Binding-site contacts:
Ligand atom C2 contacts residue ARG177 of chain 3.A at 3.5 Å.
Ligand atom C2 contacts residue PHE160 of chain 3.A at 3.6 Å (hydrophobic).
Ligand atom N7 contacts residue ALA57 of chain 2.A at 3.5 Å.
Ligand atom C4 contacts residue OXY1 of chain 3.D at 3.3 Å.
Ligand atom N8 contacts residue ASP59 of chain 2.A at 3.7 Å.
Ligand atom O6 contacts residue THR58 of chain 2.A at 3.8 Å.
Ligand atom C5 contacts residue PHE160 of chain 3.A at 3.3 Å (hydrophobic).
Ligand atom C4 contacts residue ARG177 of chain 3.A at 3.8 Å.
Ligand atom O2 contacts residue ARG177 of chain 3.A at 2.8 Å (salt-bridge).
Ligand atom N8 contacts residue OXY1 of chain 3.D at 3.7 Å.
Ligand atom C4 contacts residue PHE160 of chain 3.A at 3.3 Å (hydrophobic).
Ligand atom C6 contacts residue OXY1 of chain 3.D at 3.6 Å.
Ligand atom N9 contacts residue OXY1 of chain 3.D at 3.5 Å (h-bond).
Ligand atom C6 contacts residue PHE160 of chain 3.A at 3.4 Å (hydrophobic).
Ligand atom O6 contacts residue ILE55 of chain 2.A at 3.5 Å.
Ligand atom N7 contacts residue PHE160 of chain 3.A at 3.6 Å.
Ligand atom N3 contacts residue PHE160 of chain 3.A at 3.6 Å.
Ligand atom O6 contacts residue GLN229 of chain 3.A at 2.9 Å (h-bond).
Ligand atom N8 contacts residue PHE160 of chain 3.A at 3.6 Å.
Ligand atom N1 contacts residue GLN229 of chain 3.A at 3.0 Å (h-bond).
Ligand atom N8 contacts residue THR58 of chain 2.A at 3.2 Å (h-bond).
Ligand atom C6 contacts residue GLN229 of chain 3.A at 3.7 Å.
Ligand atom O2 contacts residue SER227 of chain 3.A at 3.5 Å.
Ligand atom N1 contacts residue OXY1 of chain 3.D at 3.6 Å.
Ligand atom N9 contacts residue LEU171 of chain 3.A at 3.8 Å.
Ligand atom O2 contacts residue GLN229 of chain 3.A at 3.8 Å.
Ligand atom N3 contacts residue ARG177 of chain 3.A at 3.0 Å (salt-bridge).
Ligand atom N8 contacts residue LEU171 of chain 3.A at 3.7 Å.
Ligand atom C2 contacts residue OXY1 of chain 3.D at 3.6 Å.
Ligand atom N8 contacts residue ALA57 of chain 2.A at 3.8 Å.
Ligand atom O2 contacts residue VAL228 of chain 3.A at 2.9 Å (h-bond).
Ligand atom N7 contacts residue THR58 of chain 2.A at 2.8 Å (h-bond).
Ligand atom C2 contacts residue ASN255 of chain 3.A at 3.9 Å.
Ligand atom C5 contacts residue OXY1 of chain 3.D at 3.4 Å.
Ligand atom N1 contacts residue PHE160 of chain 3.A at 3.6 Å.
Ligand atom N9 contacts residue PHE160 of chain 3.A at 3.4 Å.
Ligand atom N3 contacts residue OXY1 of chain 3.D at 3.4 Å (h-bond).
Ligand atom N3 contacts residue ASN255 of chain 3.A at 3.4 Å (h-bond).
Ligand atom O6 contacts residue TYR9 of chain 2.A at 3.9 Å.
Ligand atom N7 contacts residue OXY1 of chain 3.D at 3.6 Å.

The small molecule below binds the protein below.
Small molecule (SMILES): O=c1[nH]c(=O)c2nn[nH]c2[nH]1

Sequence of chain 3.A:
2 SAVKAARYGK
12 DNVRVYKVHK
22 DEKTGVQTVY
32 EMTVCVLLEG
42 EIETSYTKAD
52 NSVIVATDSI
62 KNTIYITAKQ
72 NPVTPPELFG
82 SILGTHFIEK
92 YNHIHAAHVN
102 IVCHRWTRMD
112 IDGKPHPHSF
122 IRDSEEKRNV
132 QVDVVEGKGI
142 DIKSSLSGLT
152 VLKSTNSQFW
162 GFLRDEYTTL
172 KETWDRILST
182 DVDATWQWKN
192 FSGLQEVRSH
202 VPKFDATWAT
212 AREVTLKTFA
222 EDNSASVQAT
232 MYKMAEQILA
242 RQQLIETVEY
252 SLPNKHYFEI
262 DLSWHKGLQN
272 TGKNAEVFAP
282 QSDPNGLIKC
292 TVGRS

Sequence of chain 2.A:
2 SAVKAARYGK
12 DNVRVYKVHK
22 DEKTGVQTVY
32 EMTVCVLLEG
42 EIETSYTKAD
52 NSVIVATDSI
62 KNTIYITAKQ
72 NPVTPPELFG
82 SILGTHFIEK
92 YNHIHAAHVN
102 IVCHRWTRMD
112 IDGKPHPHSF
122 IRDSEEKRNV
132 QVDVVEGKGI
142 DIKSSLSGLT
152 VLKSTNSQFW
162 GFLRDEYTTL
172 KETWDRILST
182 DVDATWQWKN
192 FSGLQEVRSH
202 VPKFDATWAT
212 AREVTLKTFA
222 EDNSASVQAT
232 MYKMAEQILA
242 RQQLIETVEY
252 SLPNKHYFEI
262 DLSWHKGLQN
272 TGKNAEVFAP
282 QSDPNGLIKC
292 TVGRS